Binding-site contacts:
Ligand atom CAA contacts residue TYR153 of chain 23.A at 3.9 Å (hydrophobic).
Ligand atom CAG contacts residue GLN202 of chain 23.A at 3.5 Å.
Ligand atom CAR contacts residue TYR201 of chain 23.A at 3.2 Å (hydrophobic).
Ligand atom CAM contacts residue PHE155 of chain 23.A at 3.8 Å (hydrophobic).
Ligand atom CAS contacts residue TYR201 of chain 23.A at 3.7 Å (hydrophobic).
Ligand atom CAL contacts residue THR114 of chain 23.A at 3.8 Å.
Ligand atom CAN contacts residue PHE135 of chain 23.A at 3.4 Å (hydrophobic).
Ligand atom CBB contacts residue ASN228 of chain 23.A at 3.7 Å.
Ligand atom CAB contacts residue PHE131 of chain 23.A at 3.8 Å (hydrophobic).
Ligand atom CAF contacts residue ASN228 of chain 23.A at 3.8 Å.
Ligand atom CAA contacts residue SER178 of chain 23.A at 3.5 Å.
Ligand atom NAC contacts residue ALA275 of chain 23.A at 3.5 Å.
Ligand atom CAK contacts residue PHE155 of chain 23.A at 2.9 Å (hydrophobic).
Ligand atom NBE contacts residue TRP203 of chain 23.A at 3.8 Å.
Ligand atom CAE contacts residue PHE137 of chain 23.A at 3.9 Å (hydrophobic).
Ligand atom OAD contacts residue ILE113 of chain 23.A at 3.1 Å (h-bond).
Ligand atom CAS contacts residue ASN228 of chain 23.A at 3.8 Å.
Ligand atom CAJ contacts residue VAL192 of chain 23.A at 3.7 Å (hydrophobic).
Ligand atom CAJ contacts residue PHE135 of chain 23.A at 3.1 Å (hydrophobic).
Ligand atom CBA contacts residue ILE111 of chain 23.A at 3.7 Å (hydrophobic).
Ligand atom CAA contacts residue VAL179 of chain 23.A at 3.1 Å (hydrophobic).
Ligand atom CAG contacts residue ASN228 of chain 23.A at 3.3 Å.
Ligand atom OAD contacts residue ASP112 of chain 23.A at 3.4 Å.
Ligand atom CAZ contacts residue VAL192 of chain 23.A at 3.6 Å (hydrophobic).
Ligand atom CAH contacts residue VAL192 of chain 23.A at 3.5 Å (hydrophobic).
Ligand atom CAB contacts residue PHE135 of chain 23.A at 3.8 Å (hydrophobic).
Ligand atom CAM contacts residue PRO177 of chain 23.A at 3.6 Å (hydrophobic).
Ligand atom NAT contacts residue PHE155 of chain 23.A at 3.6 Å.
Ligand atom CAF contacts residue GLN202 of chain 23.A at 3.5 Å.
Ligand atom CAQ contacts residue ILE113 of chain 23.A at 3.9 Å (hydrophobic).
Ligand atom OAW contacts residue MET195 of chain 23.A at 3.5 Å.
Ligand atom CAA contacts residue PRO177 of chain 23.A at 3.5 Å (hydrophobic).
Ligand atom OAW contacts residue ILE111 of chain 23.A at 3.2 Å.
Ligand atom NAC contacts residue THR114 of chain 23.A at 3.1 Å (h-bond).
Ligand atom CAI contacts residue PHE155 of chain 23.A at 3.1 Å (hydrophobic).
Ligand atom OAV contacts residue VAL190 of chain 23.A at 3.9 Å.
Ligand atom CAF contacts residue TRP203 of chain 23.A at 3.7 Å (hydrophobic).
Ligand atom CAY contacts residue THR114 of chain 23.A at 3.8 Å.
Ligand atom CAR contacts residue ASN228 of chain 23.A at 3.7 Å.
Ligand atom CAH contacts residue PHE135 of chain 23.A at 3.4 Å (hydrophobic).

Sequence of chain 23.C:
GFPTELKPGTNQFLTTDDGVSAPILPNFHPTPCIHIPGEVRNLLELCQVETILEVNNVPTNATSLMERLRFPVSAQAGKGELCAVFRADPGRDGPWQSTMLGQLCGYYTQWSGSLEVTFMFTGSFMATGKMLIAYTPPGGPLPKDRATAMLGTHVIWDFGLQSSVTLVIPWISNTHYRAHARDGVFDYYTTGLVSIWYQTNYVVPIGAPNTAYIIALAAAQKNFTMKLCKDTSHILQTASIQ

This small molecule binds to this protein.
Small molecule (SMILES): CCO/N=C/c1ccc(OCC[C@@H](C)CCN2CCN(c3ccnc(N)c3)C2=O)cc1

Sequence of chain 23.A:
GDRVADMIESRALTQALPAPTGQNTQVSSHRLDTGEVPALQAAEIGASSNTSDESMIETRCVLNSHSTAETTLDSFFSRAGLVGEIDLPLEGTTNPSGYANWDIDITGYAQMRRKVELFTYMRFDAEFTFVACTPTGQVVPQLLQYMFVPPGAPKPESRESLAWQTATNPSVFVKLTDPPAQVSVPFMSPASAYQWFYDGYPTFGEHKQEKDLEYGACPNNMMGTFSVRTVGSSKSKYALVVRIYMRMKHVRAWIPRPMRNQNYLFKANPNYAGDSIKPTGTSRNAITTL

Sequence of chain 24.C:
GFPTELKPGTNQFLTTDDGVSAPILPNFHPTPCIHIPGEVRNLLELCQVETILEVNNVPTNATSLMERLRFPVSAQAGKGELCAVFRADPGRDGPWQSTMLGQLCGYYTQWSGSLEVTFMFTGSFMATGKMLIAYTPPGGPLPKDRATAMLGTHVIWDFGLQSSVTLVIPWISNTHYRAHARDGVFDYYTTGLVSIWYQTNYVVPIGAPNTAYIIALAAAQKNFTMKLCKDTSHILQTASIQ